Sequence of chain 1.E:
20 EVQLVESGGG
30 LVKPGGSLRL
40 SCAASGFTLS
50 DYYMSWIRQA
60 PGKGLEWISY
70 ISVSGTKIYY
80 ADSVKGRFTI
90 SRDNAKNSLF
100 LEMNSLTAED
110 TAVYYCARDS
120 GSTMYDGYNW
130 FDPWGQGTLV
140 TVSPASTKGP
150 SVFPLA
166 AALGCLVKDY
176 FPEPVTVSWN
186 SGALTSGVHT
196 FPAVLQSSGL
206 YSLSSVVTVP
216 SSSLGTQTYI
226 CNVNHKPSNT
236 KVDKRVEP

A protein and the small-molecule ligand that binds it are described below.
Small molecule (SMILES): CC(=O)N[C@@H]1[C@@H](O)[C@H](O)[C@@H](CO)O[C@H]1O

Sequence of chain 1.D:
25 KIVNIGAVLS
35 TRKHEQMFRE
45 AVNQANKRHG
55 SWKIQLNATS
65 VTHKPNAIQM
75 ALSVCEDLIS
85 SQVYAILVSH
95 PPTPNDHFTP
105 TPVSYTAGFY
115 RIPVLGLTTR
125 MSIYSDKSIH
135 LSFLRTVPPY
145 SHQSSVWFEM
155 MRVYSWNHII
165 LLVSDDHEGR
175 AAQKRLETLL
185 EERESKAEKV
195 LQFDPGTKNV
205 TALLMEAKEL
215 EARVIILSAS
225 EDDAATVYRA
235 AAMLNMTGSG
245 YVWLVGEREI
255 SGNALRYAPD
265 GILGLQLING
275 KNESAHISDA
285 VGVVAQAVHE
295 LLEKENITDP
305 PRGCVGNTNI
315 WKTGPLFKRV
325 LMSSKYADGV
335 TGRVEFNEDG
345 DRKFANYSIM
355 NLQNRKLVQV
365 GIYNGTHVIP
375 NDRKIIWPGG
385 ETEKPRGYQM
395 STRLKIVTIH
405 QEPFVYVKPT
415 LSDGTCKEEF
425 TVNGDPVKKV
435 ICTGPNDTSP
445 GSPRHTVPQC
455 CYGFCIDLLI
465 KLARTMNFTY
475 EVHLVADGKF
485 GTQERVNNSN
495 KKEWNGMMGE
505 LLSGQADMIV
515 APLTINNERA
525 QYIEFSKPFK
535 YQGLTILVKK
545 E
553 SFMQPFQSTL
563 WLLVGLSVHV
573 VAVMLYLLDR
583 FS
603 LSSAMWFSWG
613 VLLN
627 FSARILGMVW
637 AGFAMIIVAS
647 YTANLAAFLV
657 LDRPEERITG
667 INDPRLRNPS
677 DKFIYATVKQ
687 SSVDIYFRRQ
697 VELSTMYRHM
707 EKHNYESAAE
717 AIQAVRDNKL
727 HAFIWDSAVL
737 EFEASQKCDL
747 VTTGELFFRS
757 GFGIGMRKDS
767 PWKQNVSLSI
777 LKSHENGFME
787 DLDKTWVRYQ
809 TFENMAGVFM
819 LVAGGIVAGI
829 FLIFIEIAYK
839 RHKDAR

Binding-site contacts:
Ligand atom C1 contacts residue SER278 of chain 1.D at 3.6 Å.
Ligand atom C8 contacts residue TYR124 of chain 1.E at 4.5 Å (hydrophobic).
Ligand atom C5 contacts residue ASN276 of chain 1.D at 3.6 Å.
Ligand atom O5 contacts residue ALA279 of chain 1.D at 4.0 Å.
Ligand atom O7 contacts residue TYR52 of chain 1.E at 3.3 Å (h-bond).
Ligand atom O6 contacts residue ALA279 of chain 1.D at 4.2 Å.
Ligand atom C8 contacts residue TYR52 of chain 1.E at 3.3 Å (hydrophobic).
Ligand atom C3 contacts residue LYS76 of chain 1.E at 3.8 Å.
Ligand atom C7 contacts residue TYR52 of chain 1.E at 3.5 Å (hydrophobic).
Ligand atom O6 contacts residue ASN276 of chain 1.D at 4.5 Å.
Ligand atom C1 contacts residue ALA279 of chain 1.D at 3.9 Å (hydrophobic).
Ligand atom O6 contacts residue VAL334 of chain 1.D at 3.6 Å.
Ligand atom O5 contacts residue ASN276 of chain 1.D at 2.3 Å (h-bond).
Ligand atom O7 contacts residue ASN276 of chain 1.D at 4.1 Å.
Ligand atom C4 contacts residue ASN276 of chain 1.D at 4.2 Å.
Ligand atom C8 contacts residue ASN276 of chain 1.D at 3.7 Å.
Ligand atom O3 contacts residue LYS76 of chain 1.E at 3.2 Å.
Ligand atom C3 contacts residue ASN276 of chain 1.D at 3.8 Å.
Ligand atom C5 contacts residue SER278 of chain 1.D at 4.3 Å.
Ligand atom O4 contacts residue LYS76 of chain 1.E at 3.1 Å (salt-bridge).
Ligand atom C7 contacts residue ASN276 of chain 1.D at 3.5 Å.
Ligand atom C8 contacts residue ASP125 of chain 1.E at 4.1 Å.
Ligand atom N2 contacts residue ASN276 of chain 1.D at 2.8 Å (h-bond).
Ligand atom C1 contacts residue ASN276 of chain 1.D at 1.4 Å.
Ligand atom C4 contacts residue LYS76 of chain 1.E at 4.0 Å.
Ligand atom O5 contacts residue SER278 of chain 1.D at 4.2 Å.
Ligand atom C2 contacts residue ASN276 of chain 1.D at 2.5 Å.